Sequence of chain 1.B:
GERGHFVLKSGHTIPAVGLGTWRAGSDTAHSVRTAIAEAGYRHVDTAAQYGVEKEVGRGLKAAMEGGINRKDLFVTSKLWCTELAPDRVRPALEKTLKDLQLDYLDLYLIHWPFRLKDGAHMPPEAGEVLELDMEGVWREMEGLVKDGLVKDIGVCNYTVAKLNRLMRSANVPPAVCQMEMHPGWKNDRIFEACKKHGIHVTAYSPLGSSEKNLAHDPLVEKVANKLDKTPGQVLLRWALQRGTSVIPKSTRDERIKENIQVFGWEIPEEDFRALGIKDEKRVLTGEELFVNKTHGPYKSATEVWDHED

A protein and the small-molecule ligand that binds it are described below.
Small molecule (SMILES): Nc1ncnc2c1ncn2[C@@H]1O[C@H](COP(=O)(O)OP(=O)(O)OC[C@H]2O[C@@H](OCCCC(=O)O)[C@H](O)[C@@H]2O)[C@@H](O)[C@H]1OP(=O)(O)O

Binding-site contacts:
Ligand atom NO1 contacts residue SER214 of chain 1.B at 2.7 Å (h-bond).
Ligand atom NO4 contacts residue ILE256 of chain 1.B at 3.3 Å.
Ligand atom OP2 contacts residue THR260 of chain 1.B at 3.1 Å (h-bond).
Ligand atom NO9 contacts residue THR30 of chain 1.B at 3.3 Å (h-bond).
Ligand atom OP2 contacts residue SER259 of chain 1.B at 3.2 Å.
Ligand atom AN contacts residue ASN268 of chain 1.B at 2.9 Å (h-bond).
Ligand atom OP2 contacts residue LYS258 of chain 1.B at 2.8 Å (salt-bridge).
Ligand atom SC4 contacts residue HIS120 of chain 1.B at 3.3 Å.
Ligand atom O3 contacts residue SER218 of chain 1.B at 3.2 Å.
Ligand atom SC4 contacts residue EDO1 of chain 1.K at 3.2 Å.
Ligand atom O2 contacts residue SER218 of chain 1.B at 3.0 Å (h-bond).
Ligand atom AC8 contacts residue LYS258 of chain 1.B at 3.1 Å.
Ligand atom O2 contacts residue PRO215 of chain 1.B at 3.2 Å (h-bond).
Ligand atom NO9 contacts residue ASP54 of chain 1.B at 2.7 Å (salt-bridge).
Ligand atom SC2 contacts residue TYR59 of chain 1.B at 3.0 Å (hydrophobic).
Ligand atom NC4 contacts residue ILE256 of chain 1.B at 3.2 Å (hydrophobic).
Ligand atom NO3 contacts residue TRP31 of chain 1.B at 3.0 Å (h-bond).
Ligand atom NO1 contacts residue SER218 of chain 1.B at 2.7 Å (h-bond).
Ligand atom OP1 contacts residue ARG261 of chain 1.B at 3.1 Å (salt-bridge).
Ligand atom SC1 contacts residue GLN187 of chain 1.B at 3.3 Å.
Ligand atom NC5 contacts residue ILE256 of chain 1.B at 3.0 Å (hydrophobic).
Ligand atom NO5 contacts residue SER214 of chain 1.B at 3.0 Å (h-bond).
Ligand atom O2 contacts residue LEU216 of chain 1.B at 2.8 Å (h-bond).
Ligand atom AO3 contacts residue SER219 of chain 1.B at 2.8 Å (h-bond).
Ligand atom SO3 contacts residue HIS120 of chain 1.B at 2.9 Å (h-bond).
Ligand atom NO3 contacts residue THR30 of chain 1.B at 3.1 Å (h-bond).
Ligand atom O2 contacts residue SER214 of chain 1.B at 3.1 Å.
Ligand atom SO1 contacts residue TYR59 of chain 1.B at 3.0 Å (h-bond).
Ligand atom NO9 contacts residue GLY29 of chain 1.B at 3.3 Å.
Ligand atom SC1 contacts residue TYR213 of chain 1.B at 3.0 Å (hydrophobic).
Ligand atom AO4 contacts residue ASN222 of chain 1.B at 3.0 Å (h-bond).
Ligand atom SO3 contacts residue TYR59 of chain 1.B at 2.7 Å (h-bond).
Ligand atom AO2 contacts residue ARG264 of chain 1.B at 3.2 Å (salt-bridge).
Ligand atom SO2 contacts residue LEU294 of chain 1.B at 3.1 Å.
Ligand atom AN7 contacts residue ASN268 of chain 1.B at 3.1 Å (h-bond).
Ligand atom AO1 contacts residue LYS258 of chain 1.B at 2.8 Å (salt-bridge).
Ligand atom OP3 contacts residue ARG264 of chain 1.B at 3.0 Å (salt-bridge).
Ligand atom OP3 contacts residue SER259 of chain 1.B at 2.6 Å (h-bond).
Ligand atom SC2 contacts residue GLN187 of chain 1.B at 2.6 Å.
Ligand atom SO3 contacts residue EDO1 of chain 1.K at 2.5 Å (h-bond).